The small molecule below binds the protein below.
Small molecule (SMILES): [H]/N=C(\N)N[C@H]1C=C(C(=O)O)O[C@@H]([C@H](O)[C@H](O)CO)[C@@H]1NC(C)=O

Sequence of chain 4.A:
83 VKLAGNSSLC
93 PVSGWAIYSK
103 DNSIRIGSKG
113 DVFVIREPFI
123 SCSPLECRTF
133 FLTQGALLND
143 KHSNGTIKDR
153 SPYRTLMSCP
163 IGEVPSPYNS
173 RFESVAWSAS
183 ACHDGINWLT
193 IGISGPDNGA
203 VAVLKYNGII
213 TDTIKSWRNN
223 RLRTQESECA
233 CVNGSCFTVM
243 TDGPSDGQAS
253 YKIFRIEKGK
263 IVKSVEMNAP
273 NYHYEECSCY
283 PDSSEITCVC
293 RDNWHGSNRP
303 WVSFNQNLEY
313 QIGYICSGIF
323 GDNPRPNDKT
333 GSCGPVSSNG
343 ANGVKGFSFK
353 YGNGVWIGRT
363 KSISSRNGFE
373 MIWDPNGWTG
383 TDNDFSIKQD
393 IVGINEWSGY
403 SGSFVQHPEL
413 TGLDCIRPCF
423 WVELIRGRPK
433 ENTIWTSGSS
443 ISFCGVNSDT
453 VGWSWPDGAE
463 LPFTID

Binding-site contacts:
Ligand atom C2 contacts residue TYR402 of chain 4.A at 3.1 Å (hydrophobic).
Ligand atom C3 contacts residue TYR402 of chain 4.A at 3.3 Å (hydrophobic).
Ligand atom O1A contacts residue TYR402 of chain 4.A at 3.6 Å.
Ligand atom NH2 contacts residue GLU119 of chain 4.A at 3.6 Å.
Ligand atom C9 contacts residue GLU277 of chain 4.A at 3.3 Å.
Ligand atom C1 contacts residue TYR402 of chain 4.A at 3.2 Å (hydrophobic).
Ligand atom O6 contacts residue TYR402 of chain 4.A at 3.7 Å.
Ligand atom NH1 contacts residue GLU119 of chain 4.A at 3.5 Å (salt-bridge).
Ligand atom NH2 contacts residue GLU228 of chain 4.A at 3.2 Å (salt-bridge).
Ligand atom O1B contacts residue TYR402 of chain 4.A at 3.5 Å (h-bond).
Ligand atom CZ contacts residue TRP179 of chain 4.A at 3.6 Å (hydrophobic).
Ligand atom O1B contacts residue ARG293 of chain 4.A at 3.2 Å (salt-bridge).
Ligand atom O8 contacts residue ARG293 of chain 4.A at 3.3 Å (salt-bridge).
Ligand atom O1B contacts residue ARG368 of chain 4.A at 2.8 Å (salt-bridge).
Ligand atom O10 contacts residue ARG152 of chain 4.A at 3.0 Å (salt-bridge).
Ligand atom C1 contacts residue ARG368 of chain 4.A at 3.6 Å.
Ligand atom O1A contacts residue ARG368 of chain 4.A at 3.0 Å (salt-bridge).
Ligand atom C6 contacts residue TYR402 of chain 4.A at 3.7 Å (hydrophobic).
Ligand atom NH1 contacts residue ASP151 of chain 4.A at 3.1 Å (salt-bridge).
Ligand atom O9 contacts residue GLU277 of chain 4.A at 2.6 Å (salt-bridge).
Ligand atom O1A contacts residue ARG118 of chain 4.A at 2.8 Å (salt-bridge).
Ligand atom O8 contacts residue GLU278 of chain 4.A at 3.6 Å.
Ligand atom NE contacts residue GLU119 of chain 4.A at 3.4 Å (salt-bridge).
Ligand atom O9 contacts residue SER247 of chain 4.A at 3.2 Å.
Ligand atom NH2 contacts residue TRP179 of chain 4.A at 3.5 Å (h-bond).
Ligand atom O9 contacts residue ARG225 of chain 4.A at 3.5 Å (salt-bridge).
Ligand atom CZ contacts residue GLU119 of chain 4.A at 3.4 Å.
Ligand atom NE contacts residue ASP151 of chain 4.A at 3.2 Å (salt-bridge).
Ligand atom C6 contacts residue GLU278 of chain 4.A at 3.5 Å.
Ligand atom O10 contacts residue ASP151 of chain 4.A at 3.6 Å.
Ligand atom C4 contacts residue TYR402 of chain 4.A at 3.7 Å (hydrophobic).
Ligand atom O8 contacts residue GLU277 of chain 4.A at 2.8 Å (salt-bridge).
Ligand atom C8 contacts residue GLU277 of chain 4.A at 3.6 Å.
Ligand atom C3 contacts residue GLU119 of chain 4.A at 3.7 Å.
Ligand atom C9 contacts residue SER247 of chain 4.A at 3.6 Å.
Ligand atom C8 contacts residue ARG293 of chain 4.A at 3.7 Å.
Ligand atom C4 contacts residue ASP151 of chain 4.A at 3.8 Å.
Ligand atom NH1 contacts residue ARG156 of chain 4.A at 3.2 Å (salt-bridge).
Ligand atom C3 contacts residue ASP151 of chain 4.A at 3.4 Å.
Ligand atom NH1 contacts residue TRP179 of chain 4.A at 3.0 Å (h-bond).